Sequence of chain 1.A:
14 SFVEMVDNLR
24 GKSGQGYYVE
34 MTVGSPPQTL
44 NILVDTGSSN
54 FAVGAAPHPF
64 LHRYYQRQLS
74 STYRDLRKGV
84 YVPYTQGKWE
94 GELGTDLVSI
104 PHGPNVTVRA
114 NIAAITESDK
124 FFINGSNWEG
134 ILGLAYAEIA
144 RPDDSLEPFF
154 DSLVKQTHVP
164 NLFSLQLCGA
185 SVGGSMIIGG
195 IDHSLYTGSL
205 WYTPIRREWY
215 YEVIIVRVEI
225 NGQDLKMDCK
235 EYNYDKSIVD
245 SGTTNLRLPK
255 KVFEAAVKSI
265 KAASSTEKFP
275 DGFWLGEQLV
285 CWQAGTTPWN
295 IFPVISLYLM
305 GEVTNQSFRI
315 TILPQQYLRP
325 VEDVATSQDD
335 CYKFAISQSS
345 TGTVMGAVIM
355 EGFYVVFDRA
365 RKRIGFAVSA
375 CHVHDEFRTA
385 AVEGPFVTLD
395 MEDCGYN

The protein below binds the small molecule below.
Small molecule (SMILES): CC(C)c1cccc(CNC[C@@H](O)[C@@H]2C[C@H](C)CCOCCCCNc3cc(cc(Cl)n3)C(=O)N2)c1

Binding-site contacts:
Ligand atom C54 contacts residue GLY50 of chain 1.A at 3.4 Å.
Ligand atom C36 contacts residue THR248 of chain 1.A at 3.3 Å.
Ligand atom C61 contacts residue PRO86 of chain 1.A at 3.6 Å (hydrophobic).
Ligand atom C54 contacts residue ASP244 of chain 1.A at 3.3 Å.
Ligand atom CL1 contacts residue ARG251 of chain 1.A at 3.6 Å.
Ligand atom C18 contacts residue GLY246 of chain 1.A at 3.8 Å.
Ligand atom O47 contacts residue SER51 of chain 1.A at 3.7 Å.
Ligand atom C27 contacts residue LEU46 of chain 1.A at 3.7 Å (hydrophobic).
Ligand atom O77 contacts residue THR88 of chain 1.A at 3.3 Å (h-bond).
Ligand atom C58 contacts residue GLY50 of chain 1.A at 3.2 Å.
Ligand atom O47 contacts residue GLY50 of chain 1.A at 3.5 Å (h-bond).
Ligand atom C69 contacts residue TYR87 of chain 1.A at 3.6 Å (hydrophobic).
Ligand atom C13 contacts residue GLY246 of chain 1.A at 3.7 Å.
Ligand atom C45 contacts residue ASP48 of chain 1.A at 3.6 Å.
Ligand atom C41 contacts residue GLN89 of chain 1.A at 3.5 Å.
Ligand atom O47 contacts residue TYR87 of chain 1.A at 3.4 Å.
Ligand atom N39 contacts residue THR248 of chain 1.A at 3.4 Å (h-bond).
Ligand atom C65 contacts residue THR88 of chain 1.A at 3.3 Å.
Ligand atom C5 contacts residue THR247 of chain 1.A at 3.8 Å.
Ligand atom C58 contacts residue TYR214 of chain 1.A at 3.7 Å (hydrophobic).
Ligand atom C49 contacts residue ASP244 of chain 1.A at 3.3 Å.
Ligand atom C36 contacts residue GLY246 of chain 1.A at 3.6 Å.
Ligand atom C5 contacts residue GLY246 of chain 1.A at 3.2 Å.
Ligand atom C30 contacts residue ILE126 of chain 1.A at 3.6 Å (hydrophobic).
Ligand atom C15 contacts residue ASP48 of chain 1.A at 3.6 Å.
Ligand atom C15 contacts residue GLY246 of chain 1.A at 3.6 Å.
Ligand atom N52 contacts residue ASP244 of chain 1.A at 2.6 Å (salt-bridge).
Ligand atom C69 contacts residue VAL85 of chain 1.A at 3.5 Å (hydrophobic).
Ligand atom O77 contacts residue TYR87 of chain 1.A at 3.5 Å.
Ligand atom C7 contacts residue THR247 of chain 1.A at 3.7 Å.
Ligand atom N52 contacts residue GLY50 of chain 1.A at 3.0 Å (h-bond).
Ligand atom C63 contacts residue THR88 of chain 1.A at 3.6 Å.
Ligand atom C41 contacts residue TYR87 of chain 1.A at 3.5 Å (hydrophobic).
Ligand atom O77 contacts residue GLN89 of chain 1.A at 3.2 Å (h-bond).
Ligand atom N11 contacts residue GLY246 of chain 1.A at 3.0 Å (h-bond).
Ligand atom N11 contacts residue THR247 of chain 1.A at 3.7 Å.
Ligand atom C13 contacts residue TYR87 of chain 1.A at 3.7 Å (hydrophobic).
Ligand atom O47 contacts residue ASP48 of chain 1.A at 2.6 Å (salt-bridge).
Ligand atom C23 contacts residue TRP131 of chain 1.A at 3.8 Å (hydrophobic).
Ligand atom C57 contacts residue GLY50 of chain 1.A at 3.8 Å.